Sequence of chain 20.B:
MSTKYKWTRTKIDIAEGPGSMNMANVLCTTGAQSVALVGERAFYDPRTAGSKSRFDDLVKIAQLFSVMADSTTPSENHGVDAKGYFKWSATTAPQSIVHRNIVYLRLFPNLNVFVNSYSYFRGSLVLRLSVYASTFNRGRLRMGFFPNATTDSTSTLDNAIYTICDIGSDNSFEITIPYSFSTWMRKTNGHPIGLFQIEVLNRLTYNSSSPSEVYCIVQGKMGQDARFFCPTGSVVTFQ

Sequence of chain 19.B:
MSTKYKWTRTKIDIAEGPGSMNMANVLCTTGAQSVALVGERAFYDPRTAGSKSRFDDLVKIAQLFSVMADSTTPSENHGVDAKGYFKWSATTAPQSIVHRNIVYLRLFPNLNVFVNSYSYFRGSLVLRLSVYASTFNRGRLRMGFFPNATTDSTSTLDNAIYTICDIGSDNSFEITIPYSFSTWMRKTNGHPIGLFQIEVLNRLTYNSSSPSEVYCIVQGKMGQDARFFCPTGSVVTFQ

This protein binds this small molecule.
Small molecule (SMILES): Nc1nc(=O)c2ncn([C@@H]3O[C@H](CO)[C@@H](O[P](=O)(O)OC[C@H]4O[C@@H](n5ccc(=O)[nH]c5=O)[C@H](O)[C@@H]4O[P](=O)(O)OC[C@H]4O[C@@H](n5ccc(=O)[nH]c5=O)[C@H](O)[C@@H]4O[P](=O)(O)OC[C@H]4O[C@@H](n5ccc(=O)[nH]c5=O)[C@H](O)[C@@H]4O[P](=O)(O)OC[C@H]4O[C@@H](n5ccc(=O)[nH]c5=O)[C@H](O)[C@@H]4O[P](=O)(O)OC[C@H]4O[C@@H](n5ccc(=O)[nH]c5=O)[C@H](O)[C@@H]4O)[C@H]3O)c2[nH]1

Sequence of chain 17.B:
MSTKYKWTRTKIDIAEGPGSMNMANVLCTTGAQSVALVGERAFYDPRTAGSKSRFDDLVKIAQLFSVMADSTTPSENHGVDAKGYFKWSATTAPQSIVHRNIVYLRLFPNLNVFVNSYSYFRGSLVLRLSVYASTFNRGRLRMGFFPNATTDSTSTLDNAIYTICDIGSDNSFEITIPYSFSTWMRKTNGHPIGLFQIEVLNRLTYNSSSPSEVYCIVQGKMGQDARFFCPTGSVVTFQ

Sequence of chain 17.A:
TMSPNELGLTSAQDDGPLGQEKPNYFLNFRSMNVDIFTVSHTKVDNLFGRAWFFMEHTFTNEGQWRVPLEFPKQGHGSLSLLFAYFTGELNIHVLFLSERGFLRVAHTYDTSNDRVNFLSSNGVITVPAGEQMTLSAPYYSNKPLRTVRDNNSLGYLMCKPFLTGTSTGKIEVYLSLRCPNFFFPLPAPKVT

Binding-site contacts:
Ligand atom O3' contacts residue TYR19 of chain 19.B at 3.0 Å (h-bond).
Ligand atom P contacts residue ARG202 of chain 17.A at 3.8 Å.
Ligand atom O2' contacts residue THR17 of chain 20.B at 3.3 Å (h-bond).
Ligand atom N2 contacts residue THR17 of chain 20.B at 3.8 Å.
Ligand atom N3 contacts residue TRP21 of chain 20.B at 3.8 Å.
Ligand atom C2 contacts residue TRP21 of chain 20.B at 3.8 Å (hydrophobic).
Ligand atom C4 contacts residue TRP21 of chain 20.B at 3.7 Å (hydrophobic).
Ligand atom OP1 contacts residue LYS18 of chain 19.B at 3.3 Å (salt-bridge).
Ligand atom O4 contacts residue ASN205 of chain 17.A at 3.4 Å (h-bond).
Ligand atom C1' contacts residue TRP21 of chain 20.B at 3.7 Å (hydrophobic).
Ligand atom N2 contacts residue ALA56 of chain 17.B at 3.3 Å (h-bond).
Ligand atom O4 contacts residue TRP21 of chain 20.B at 3.6 Å.
Ligand atom OP2 contacts residue MET15 of chain 20.B at 3.5 Å.
Ligand atom N2 contacts residue ARG55 of chain 17.B at 3.7 Å.
Ligand atom P contacts residue TYR19 of chain 19.B at 3.7 Å.
Ligand atom N3 contacts residue ARG55 of chain 17.B at 3.5 Å (salt-bridge).
Ligand atom OP2 contacts residue ARG202 of chain 17.A at 2.5 Å (salt-bridge).
Ligand atom N1 contacts residue TYR58 of chain 17.B at 3.6 Å.
Ligand atom O2 contacts residue ARG55 of chain 17.B at 3.2 Å (salt-bridge).
Ligand atom O4 contacts residue ARG68 of chain 17.B at 3.7 Å.
Ligand atom C6 contacts residue TYR58 of chain 17.B at 3.5 Å (hydrophobic).
Ligand atom O2' contacts residue TYR19 of chain 19.B at 3.4 Å.
Ligand atom C2' contacts residue ARG55 of chain 17.B at 3.6 Å.
Ligand atom OP2 contacts residue THR17 of chain 20.B at 3.2 Å.
Ligand atom C2 contacts residue ALA56 of chain 17.B at 3.7 Å (hydrophobic).
Ligand atom C4 contacts residue ARG68 of chain 17.B at 3.7 Å.
Ligand atom O2' contacts residue ARG55 of chain 17.B at 2.7 Å (salt-bridge).
Ligand atom OP1 contacts residue TYR19 of chain 19.B at 3.1 Å (h-bond).
Ligand atom O2 contacts residue TYR58 of chain 17.B at 3.8 Å.
Ligand atom O6 contacts residue TYR58 of chain 17.B at 3.0 Å (h-bond).
Ligand atom C5 contacts residue TRP21 of chain 20.B at 3.4 Å (hydrophobic).
Ligand atom C1' contacts residue ARG55 of chain 17.B at 3.4 Å.
Ligand atom N1 contacts residue ALA56 of chain 17.B at 3.2 Å (h-bond).
Ligand atom O4' contacts residue TRP21 of chain 20.B at 3.6 Å.
Ligand atom C6 contacts residue TRP21 of chain 20.B at 3.3 Å (hydrophobic).
Ligand atom N3 contacts residue ASN205 of chain 17.A at 3.7 Å.
Ligand atom C5' contacts residue ARG202 of chain 17.A at 3.0 Å.
Ligand atom N1 contacts residue TRP21 of chain 20.B at 3.5 Å.
Ligand atom O3' contacts residue ARG55 of chain 17.B at 3.6 Å.
Ligand atom O4' contacts residue CYS203 of chain 17.A at 3.5 Å (h-bond).